Sequence of chain 1.A:
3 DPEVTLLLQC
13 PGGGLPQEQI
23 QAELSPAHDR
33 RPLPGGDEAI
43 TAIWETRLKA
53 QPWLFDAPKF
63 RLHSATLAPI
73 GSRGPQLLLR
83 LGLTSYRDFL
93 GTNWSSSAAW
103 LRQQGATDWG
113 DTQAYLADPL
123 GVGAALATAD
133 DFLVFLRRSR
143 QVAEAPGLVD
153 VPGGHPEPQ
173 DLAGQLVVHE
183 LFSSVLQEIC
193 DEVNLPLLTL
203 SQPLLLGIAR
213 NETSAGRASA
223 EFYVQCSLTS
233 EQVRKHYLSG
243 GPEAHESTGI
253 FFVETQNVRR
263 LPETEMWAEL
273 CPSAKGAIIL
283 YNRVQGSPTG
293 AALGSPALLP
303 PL

The small molecule below binds the protein below.
Small molecule (SMILES): COC(=O)c1cccc(NS(C)(=O)=O)c1

Binding-site contacts:
Ligand atom C6 contacts residue PRO60 of chain 1.A at 3.5 Å (hydrophobic).
Ligand atom O contacts residue SER87 of chain 1.A at 3.5 Å.
Ligand atom O1 contacts residue LEU85 of chain 1.A at 3.4 Å.
Ligand atom C3 contacts residue LEU85 of chain 1.A at 3.9 Å (hydrophobic).
Ligand atom O2 contacts residue ASP58 of chain 1.A at 3.3 Å (salt-bridge).
Ligand atom C contacts residue LEU85 of chain 1.A at 4.4 Å (hydrophobic).
Ligand atom C contacts residue THR86 of chain 1.A at 3.5 Å.
Ligand atom C7 contacts residue SER87 of chain 1.A at 4.3 Å.
Ligand atom N contacts residue PRO60 of chain 1.A at 3.4 Å.
Ligand atom C8 contacts residue ALA59 of chain 1.A at 3.6 Å (hydrophobic).
Ligand atom O3 contacts residue ASP58 of chain 1.A at 3.8 Å.
Ligand atom S contacts residue ALA59 of chain 1.A at 4.0 Å.
Ligand atom C7 contacts residue THR86 of chain 1.A at 3.6 Å.
Ligand atom C8 contacts residue PRO60 of chain 1.A at 3.5 Å (hydrophobic).
Ligand atom C2 contacts residue THR86 of chain 1.A at 3.7 Å.
Ligand atom S contacts residue ASP58 of chain 1.A at 3.9 Å.
Ligand atom O contacts residue LEU85 of chain 1.A at 4.5 Å.
Ligand atom C4 contacts residue LEU85 of chain 1.A at 4.2 Å (hydrophobic).
Ligand atom C1 contacts residue LEU85 of chain 1.A at 4.0 Å (hydrophobic).
Ligand atom S contacts residue PRO60 of chain 1.A at 3.8 Å.
Ligand atom C1 contacts residue THR86 of chain 1.A at 3.3 Å.
Ligand atom C2 contacts residue LEU85 of chain 1.A at 4.3 Å (hydrophobic).
Ligand atom N contacts residue ALA59 of chain 1.A at 4.3 Å.
Ligand atom O2 contacts residue PRO60 of chain 1.A at 3.3 Å (h-bond).
Ligand atom C8 contacts residue ASP58 of chain 1.A at 3.7 Å.
Ligand atom C contacts residue SER87 of chain 1.A at 3.8 Å.
Ligand atom C5 contacts residue PRO60 of chain 1.A at 4.0 Å (hydrophobic).
Ligand atom C7 contacts residue PRO60 of chain 1.A at 3.9 Å (hydrophobic).
Ligand atom O1 contacts residue THR86 of chain 1.A at 3.9 Å.
Ligand atom C contacts residue ASP90 of chain 1.A at 3.2 Å.
Ligand atom O2 contacts residue SER87 of chain 1.A at 3.2 Å.
Ligand atom O2 contacts residue ALA59 of chain 1.A at 3.2 Å.
Ligand atom O contacts residue THR86 of chain 1.A at 3.0 Å (h-bond).